Sequence of chain 1.O:
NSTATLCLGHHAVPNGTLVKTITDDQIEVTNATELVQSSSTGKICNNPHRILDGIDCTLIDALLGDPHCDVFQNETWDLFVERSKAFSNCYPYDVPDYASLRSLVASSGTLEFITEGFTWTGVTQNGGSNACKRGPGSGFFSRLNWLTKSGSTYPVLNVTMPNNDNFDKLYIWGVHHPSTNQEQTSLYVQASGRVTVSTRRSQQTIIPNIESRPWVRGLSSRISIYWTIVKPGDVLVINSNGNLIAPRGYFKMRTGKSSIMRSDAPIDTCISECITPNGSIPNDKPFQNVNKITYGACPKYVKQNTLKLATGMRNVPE

Binding-site contacts:
Ligand atom C8 contacts residue ASN158 of chain 1.O at 4.5 Å.
Ligand atom O5 contacts residue ASN158 of chain 1.O at 2.4 Å (h-bond).
Ligand atom C3 contacts residue SER212 of chain 1.Q at 4.4 Å.
Ligand atom C5 contacts residue ASN158 of chain 1.O at 3.7 Å.
Ligand atom C2 contacts residue ASN158 of chain 1.O at 2.4 Å.
Ligand atom O5 contacts residue THR160 of chain 1.O at 4.5 Å.
Ligand atom C3 contacts residue ASN158 of chain 1.O at 3.8 Å.
Ligand atom N2 contacts residue ASN158 of chain 1.O at 2.9 Å (h-bond).
Ligand atom O7 contacts residue ASN158 of chain 1.O at 3.5 Å (h-bond).
Ligand atom C7 contacts residue ASN158 of chain 1.O at 3.3 Å.
Ligand atom O6 contacts residue THR160 of chain 1.O at 3.3 Å (h-bond).
Ligand atom C4 contacts residue ASN158 of chain 1.O at 4.2 Å.
Ligand atom C6 contacts residue THR160 of chain 1.O at 3.7 Å.
Ligand atom C1 contacts residue ASN158 of chain 1.O at 1.4 Å.

Sequence of chain 1.Q:
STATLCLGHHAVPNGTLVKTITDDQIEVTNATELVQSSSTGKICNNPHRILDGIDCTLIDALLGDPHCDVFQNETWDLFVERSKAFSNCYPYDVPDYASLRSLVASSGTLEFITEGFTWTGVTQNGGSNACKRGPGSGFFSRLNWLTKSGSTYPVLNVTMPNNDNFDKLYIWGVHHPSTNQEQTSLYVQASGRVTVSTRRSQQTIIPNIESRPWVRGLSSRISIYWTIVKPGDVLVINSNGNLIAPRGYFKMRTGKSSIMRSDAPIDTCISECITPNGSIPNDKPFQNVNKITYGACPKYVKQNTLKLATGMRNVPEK

This protein binds this small molecule.
Small molecule (SMILES): CC(=O)N[C@@H]1[C@@H](O)[C@H](O)[C@@H](CO)O[C@H]1O